Sequence of chain 2.E:
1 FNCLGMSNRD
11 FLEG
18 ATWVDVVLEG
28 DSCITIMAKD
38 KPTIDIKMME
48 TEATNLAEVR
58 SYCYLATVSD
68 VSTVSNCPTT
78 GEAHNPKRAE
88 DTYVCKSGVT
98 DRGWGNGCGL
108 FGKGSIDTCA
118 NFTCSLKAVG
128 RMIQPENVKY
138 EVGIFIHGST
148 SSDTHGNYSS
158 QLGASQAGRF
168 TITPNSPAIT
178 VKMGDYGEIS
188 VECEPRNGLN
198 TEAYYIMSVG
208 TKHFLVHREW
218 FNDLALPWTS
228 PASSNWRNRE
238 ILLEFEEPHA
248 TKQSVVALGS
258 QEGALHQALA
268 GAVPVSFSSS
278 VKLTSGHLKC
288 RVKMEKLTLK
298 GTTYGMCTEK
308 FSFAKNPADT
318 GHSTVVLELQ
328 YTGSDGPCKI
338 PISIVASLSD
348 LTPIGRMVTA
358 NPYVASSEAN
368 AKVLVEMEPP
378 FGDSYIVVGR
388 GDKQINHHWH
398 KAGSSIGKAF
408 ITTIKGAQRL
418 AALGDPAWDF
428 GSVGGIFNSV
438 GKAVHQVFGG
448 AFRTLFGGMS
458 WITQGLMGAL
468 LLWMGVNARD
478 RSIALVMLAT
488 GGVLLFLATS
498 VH

This protein binds this small molecule.
Small molecule (SMILES): CC(=O)N[C@@H]1[C@@H](O)[C@H](O)[C@@H](CO)O[C@H]1O

Binding-site contacts:
Ligand atom C1 contacts residue SER156 of chain 2.E at 4.5 Å.
Ligand atom C8 contacts residue ASN154 of chain 2.E at 4.0 Å.
Ligand atom C3 contacts residue ASN154 of chain 2.E at 3.8 Å.
Ligand atom C7 contacts residue ASN154 of chain 2.E at 3.6 Å.
Ligand atom C2 contacts residue ASN154 of chain 2.E at 2.5 Å.
Ligand atom O5 contacts residue ASN154 of chain 2.E at 2.4 Å (h-bond).
Ligand atom C1 contacts residue SER157 of chain 2.E at 4.2 Å.
Ligand atom N2 contacts residue ASN154 of chain 2.E at 2.9 Å (h-bond).
Ligand atom C4 contacts residue ASN154 of chain 2.E at 4.2 Å.
Ligand atom O7 contacts residue ASN154 of chain 2.E at 4.0 Å.
Ligand atom C5 contacts residue ASN154 of chain 2.E at 3.6 Å.
Ligand atom C1 contacts residue ASN154 of chain 2.E at 1.4 Å.
Ligand atom O5 contacts residue SER157 of chain 2.E at 3.9 Å.